Sequence of chain 1.A:
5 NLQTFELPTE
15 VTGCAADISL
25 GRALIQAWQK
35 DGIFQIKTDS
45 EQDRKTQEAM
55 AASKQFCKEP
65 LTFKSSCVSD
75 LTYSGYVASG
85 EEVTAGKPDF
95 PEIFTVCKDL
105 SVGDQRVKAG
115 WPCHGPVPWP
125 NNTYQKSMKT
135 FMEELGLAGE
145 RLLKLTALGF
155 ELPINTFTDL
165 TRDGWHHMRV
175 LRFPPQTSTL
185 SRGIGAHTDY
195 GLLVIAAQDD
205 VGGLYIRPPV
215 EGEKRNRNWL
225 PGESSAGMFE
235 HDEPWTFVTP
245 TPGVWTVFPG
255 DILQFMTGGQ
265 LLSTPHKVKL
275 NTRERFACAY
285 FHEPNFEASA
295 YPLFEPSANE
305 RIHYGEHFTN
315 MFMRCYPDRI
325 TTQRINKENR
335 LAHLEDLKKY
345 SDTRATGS

Binding-site contacts:
Ligand atom C1 contacts residue GGB1 of chain 1.D at 4.0 Å.
Ligand atom C1 contacts residue HIS191 of chain 1.A at 4.0 Å.
Ligand atom O1 contacts residue GGB1 of chain 1.D at 3.1 Å (h-bond).
Ligand atom O2 contacts residue LEU175 of chain 1.A at 3.7 Å.
Ligand atom O2 contacts residue MN1 of chain 1.B at 4.1 Å.
Ligand atom O3 contacts residue ALA281 of chain 1.A at 3.7 Å.
Ligand atom O4 contacts residue ALA281 of chain 1.A at 3.7 Å.
Ligand atom O4 contacts residue PHE177 of chain 1.A at 3.3 Å.
Ligand atom O1 contacts residue ARG173 of chain 1.A at 3.5 Å (salt-bridge).
Ligand atom C5 contacts residue ARG279 of chain 1.A at 3.6 Å.
Ligand atom C2 contacts residue MN1 of chain 1.B at 3.0 Å.
Ligand atom C4 contacts residue VAL272 of chain 1.A at 4.2 Å (hydrophobic).
Ligand atom O2 contacts residue ILE188 of chain 1.A at 3.9 Å.
Ligand atom O1 contacts residue HIS191 of chain 1.A at 3.2 Å (h-bond).
Ligand atom O1 contacts residue ASP193 of chain 1.A at 3.3 Å (salt-bridge).
Ligand atom O1 contacts residue PHE285 of chain 1.A at 3.9 Å.
Ligand atom C2 contacts residue ALA283 of chain 1.A at 4.2 Å (hydrophobic).
Ligand atom C2 contacts residue HIS270 of chain 1.A at 4.1 Å.
Ligand atom C1 contacts residue ALA283 of chain 1.A at 4.2 Å (hydrophobic).
Ligand atom C5 contacts residue LEU208 of chain 1.A at 4.2 Å (hydrophobic).
Ligand atom O5 contacts residue HIS191 of chain 1.A at 3.7 Å.
Ligand atom O1 contacts residue HIS270 of chain 1.A at 4.2 Å.
Ligand atom O4 contacts residue LEU175 of chain 1.A at 4.1 Å.
Ligand atom O4 contacts residue VAL272 of chain 1.A at 3.4 Å.
Ligand atom C3 contacts residue ILE188 of chain 1.A at 4.1 Å (hydrophobic).
Ligand atom O3 contacts residue LEU208 of chain 1.A at 3.8 Å.
Ligand atom O2 contacts residue ARG173 of chain 1.A at 2.6 Å (salt-bridge).
Ligand atom O5 contacts residue ASP193 of chain 1.A at 4.0 Å.
Ligand atom C1 contacts residue ILE188 of chain 1.A at 4.2 Å (hydrophobic).
Ligand atom C5 contacts residue VAL272 of chain 1.A at 3.8 Å (hydrophobic).
Ligand atom O3 contacts residue ARG279 of chain 1.A at 2.7 Å (salt-bridge).
Ligand atom O4 contacts residue ARG279 of chain 1.A at 2.8 Å (salt-bridge).
Ligand atom C3 contacts residue LEU175 of chain 1.A at 3.7 Å (hydrophobic).
Ligand atom O5 contacts residue MN1 of chain 1.B at 2.3 Å.
Ligand atom C4 contacts residue LEU208 of chain 1.A at 4.1 Å (hydrophobic).
Ligand atom C1 contacts residue MN1 of chain 1.B at 2.9 Å.
Ligand atom C5 contacts residue ALA281 of chain 1.A at 3.9 Å (hydrophobic).
Ligand atom O5 contacts residue HIS270 of chain 1.A at 2.9 Å (h-bond).
Ligand atom O1 contacts residue MN1 of chain 1.B at 2.1 Å.
Ligand atom C1 contacts residue ARG173 of chain 1.A at 3.4 Å.

A small-molecule ligand and the protein it binds are described below.
Small molecule (SMILES): O=C(O)CCC(=O)C(=O)O